Sequence of chain 2.A:
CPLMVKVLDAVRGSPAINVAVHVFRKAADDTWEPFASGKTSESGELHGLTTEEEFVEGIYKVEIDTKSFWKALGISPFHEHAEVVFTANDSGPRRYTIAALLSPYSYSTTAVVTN

Binding-site contacts:
Ligand atom O1 contacts residue SER117 of chain 1.A at 3.0 Å (h-bond).
Ligand atom C5 contacts residue ALA108 of chain 2.A at 3.9 Å (hydrophobic).
Ligand atom O22 contacts residue THR118 of chain 1.A at 3.6 Å.
Ligand atom C1 contacts residue DNF1 of chain 2.C at 0.3 Å.
Ligand atom C4 contacts residue DNF1 of chain 2.C at 0.4 Å.
Ligand atom C1 contacts residue SER117 of chain 1.A at 3.9 Å.
Ligand atom N2 contacts residue THR119 of chain 1.A at 4.0 Å.
Ligand atom O42 contacts residue DNF1 of chain 2.C at 0.4 Å (h-bond).
Ligand atom O1 contacts residue LEU110 of chain 1.A at 3.8 Å.
Ligand atom O41 contacts residue LEU17 of chain 2.A at 3.6 Å.
Ligand atom O21 contacts residue DNF1 of chain 2.C at 2.2 Å.
Ligand atom N4 contacts residue DNF1 of chain 2.C at 0.4 Å (h-bond).
Ligand atom C5 contacts residue DNF1 of chain 2.C at 0.4 Å.
Ligand atom O22 contacts residue ALA109 of chain 1.A at 3.7 Å.
Ligand atom N2 contacts residue SER117 of chain 1.A at 3.3 Å (h-bond).
Ligand atom O41 contacts residue DNF1 of chain 2.C at 0.4 Å (h-bond).
Ligand atom O22 contacts residue SER117 of chain 1.A at 3.5 Å (h-bond).
Ligand atom O22 contacts residue DNF1 of chain 2.C at 2.0 Å.
Ligand atom C2 contacts residue SER117 of chain 1.A at 4.0 Å.
Ligand atom C1 contacts residue LEU110 of chain 1.A at 4.0 Å (hydrophobic).
Ligand atom C6 contacts residue SER117 of chain 2.A at 3.8 Å.
Ligand atom O1 contacts residue DNF1 of chain 2.C at 0.2 Å (h-bond).
Ligand atom O1 contacts residue SER117 of chain 2.A at 2.9 Å (h-bond).
Ligand atom O42 contacts residue LEU17 of chain 1.A at 3.8 Å.
Ligand atom O22 contacts residue LEU110 of chain 1.A at 3.8 Å.
Ligand atom O22 contacts residue THR119 of chain 1.A at 3.5 Å (h-bond).
Ligand atom C2 contacts residue DNF1 of chain 2.C at 0.3 Å.
Ligand atom O21 contacts residue SER117 of chain 1.A at 2.6 Å (h-bond).
Ligand atom C1 contacts residue SER117 of chain 2.A at 3.7 Å.
Ligand atom O21 contacts residue LEU110 of chain 2.A at 3.6 Å.
Ligand atom O42 contacts residue ALA108 of chain 2.A at 3.5 Å.
Ligand atom O41 contacts residue ALA108 of chain 1.A at 3.9 Å.
Ligand atom O1 contacts residue LEU110 of chain 2.A at 3.6 Å.
Ligand atom C1 contacts residue LEU110 of chain 2.A at 3.8 Å (hydrophobic).
Ligand atom C6 contacts residue LEU110 of chain 2.A at 3.9 Å (hydrophobic).
Ligand atom C6 contacts residue DNF1 of chain 2.C at 0.3 Å.
Ligand atom C3 contacts residue DNF1 of chain 2.C at 0.4 Å.
Ligand atom N2 contacts residue DNF1 of chain 2.C at 1.2 Å.
Ligand atom O21 contacts residue THR118 of chain 1.A at 3.4 Å (h-bond).
Ligand atom O22 contacts residue ALA108 of chain 1.A at 3.2 Å (h-bond).

Sequence of chain 1.A:
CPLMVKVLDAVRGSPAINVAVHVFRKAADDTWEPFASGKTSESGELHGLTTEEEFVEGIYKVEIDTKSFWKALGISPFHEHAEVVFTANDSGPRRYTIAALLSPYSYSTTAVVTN

A small-molecule ligand and the protein it binds are described below.
Small molecule (SMILES): O=[N+]([O-])c1ccc(O)c([N+](=O)[O-])c1